A small-molecule ligand and the protein it binds are described below.
Small molecule (SMILES): CC(=O)N[C@@H]1[C@@H](O)[C@H](O)[C@@H](CO)O[C@H]1O

Sequence of chain 49.F:
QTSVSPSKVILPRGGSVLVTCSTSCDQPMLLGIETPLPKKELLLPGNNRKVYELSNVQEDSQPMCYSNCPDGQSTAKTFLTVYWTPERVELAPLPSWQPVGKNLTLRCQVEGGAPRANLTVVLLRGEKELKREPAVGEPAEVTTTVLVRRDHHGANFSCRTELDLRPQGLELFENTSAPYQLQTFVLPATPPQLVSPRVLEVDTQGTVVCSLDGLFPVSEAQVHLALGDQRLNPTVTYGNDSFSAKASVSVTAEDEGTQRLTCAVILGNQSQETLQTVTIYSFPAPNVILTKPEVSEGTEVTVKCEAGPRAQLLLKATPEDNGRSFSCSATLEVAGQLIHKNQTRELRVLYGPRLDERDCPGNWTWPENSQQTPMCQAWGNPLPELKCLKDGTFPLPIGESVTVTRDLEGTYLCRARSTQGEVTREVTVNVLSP

Binding-site contacts:
Ligand atom N2 contacts residue THR85 of chain 49.F at 4.5 Å.
Ligand atom C7 contacts residue ASN175 of chain 49.F at 3.4 Å.
Ligand atom C5 contacts residue THR85 of chain 49.F at 4.0 Å.
Ligand atom C1 contacts residue THR85 of chain 49.F at 3.8 Å.
Ligand atom C1 contacts residue GLU174 of chain 49.F at 4.1 Å.
Ligand atom O5 contacts residue THR85 of chain 49.F at 4.3 Å.
Ligand atom C1 contacts residue ASN175 of chain 49.F at 1.4 Å.
Ligand atom C7 contacts residue PRO86 of chain 49.F at 4.3 Å (hydrophobic).
Ligand atom O7 contacts residue ASN175 of chain 49.F at 3.5 Å (h-bond).
Ligand atom O6 contacts residue PHE173 of chain 49.F at 4.0 Å.
Ligand atom C2 contacts residue THR85 of chain 49.F at 4.5 Å.
Ligand atom C2 contacts residue ASN175 of chain 49.F at 2.4 Å.
Ligand atom C3 contacts residue THR85 of chain 49.F at 4.4 Å.
Ligand atom C3 contacts residue ASN175 of chain 49.F at 3.8 Å.
Ligand atom O4 contacts residue NAG1 of chain 49.K at 2.3 Å (h-bond).
Ligand atom O5 contacts residue GLU174 of chain 49.F at 3.5 Å (salt-bridge).
Ligand atom C5 contacts residue NAG1 of chain 49.K at 3.8 Å.
Ligand atom C8 contacts residue GLU87 of chain 49.F at 3.6 Å.
Ligand atom C6 contacts residue NAG1 of chain 49.K at 4.2 Å.
Ligand atom C8 contacts residue PRO86 of chain 49.F at 3.6 Å (hydrophobic).
Ligand atom C5 contacts residue ASN175 of chain 49.F at 3.7 Å.
Ligand atom O6 contacts residue GLU174 of chain 49.F at 3.8 Å.
Ligand atom C4 contacts residue ASN175 of chain 49.F at 4.2 Å.
Ligand atom C4 contacts residue NAG1 of chain 49.K at 3.5 Å.
Ligand atom O6 contacts residue THR85 of chain 49.F at 4.4 Å.
Ligand atom N2 contacts residue PRO86 of chain 49.F at 3.9 Å.
Ligand atom N2 contacts residue ASN175 of chain 49.F at 2.9 Å (h-bond).
Ligand atom C3 contacts residue NAG1 of chain 49.K at 3.7 Å.
Ligand atom O3 contacts residue NAG1 of chain 49.K at 3.9 Å.
Ligand atom C8 contacts residue ARG88 of chain 49.F at 4.3 Å.
Ligand atom C8 contacts residue ASN175 of chain 49.F at 4.5 Å.
Ligand atom O5 contacts residue ASN175 of chain 49.F at 2.4 Å (h-bond).